Sequence of chain 1.A:
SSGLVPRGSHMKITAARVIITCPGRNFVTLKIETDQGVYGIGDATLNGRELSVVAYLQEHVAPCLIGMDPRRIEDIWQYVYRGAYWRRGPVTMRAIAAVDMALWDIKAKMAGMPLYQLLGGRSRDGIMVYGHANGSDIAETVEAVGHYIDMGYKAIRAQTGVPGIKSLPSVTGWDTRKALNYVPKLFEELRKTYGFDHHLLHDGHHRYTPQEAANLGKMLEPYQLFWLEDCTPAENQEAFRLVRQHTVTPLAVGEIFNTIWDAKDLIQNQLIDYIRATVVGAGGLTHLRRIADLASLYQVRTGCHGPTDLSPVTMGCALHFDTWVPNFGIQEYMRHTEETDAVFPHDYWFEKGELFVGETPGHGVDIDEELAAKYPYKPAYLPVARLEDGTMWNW

Binding-site contacts:
Ligand atom C3 contacts residue TRP197 of chain 1.A at 3.8 Å (hydrophobic).
Ligand atom O1 contacts residue ASP226 of chain 1.A at 4.2 Å.
Ligand atom C1 contacts residue TRP197 of chain 1.A at 3.8 Å (hydrophobic).
Ligand atom C1 contacts residue ASP226 of chain 1.A at 4.3 Å.
Ligand atom C3 contacts residue ASP226 of chain 1.A at 4.4 Å.
Ligand atom C2 contacts residue TYR231 of chain 1.A at 4.3 Å (hydrophobic).
Ligand atom O3 contacts residue ARG230 of chain 1.A at 3.9 Å.
Ligand atom C2 contacts residue ASP226 of chain 1.A at 3.5 Å.
Ligand atom C2 contacts residue GLN165 of chain 1.A at 4.3 Å.
Ligand atom O1 contacts residue HIS225 of chain 1.A at 2.8 Å (h-bond).
Ligand atom O1 contacts residue TRP197 of chain 1.A at 4.3 Å.
Ligand atom O1 contacts residue TYR231 of chain 1.A at 2.6 Å (h-bond).
Ligand atom C3 contacts residue GLN165 of chain 1.A at 4.4 Å.
Ligand atom C1 contacts residue HIS225 of chain 1.A at 3.4 Å.
Ligand atom C1 contacts residue VAL206 of chain 1.A at 4.0 Å (hydrophobic).
Ligand atom C1 contacts residue TYR231 of chain 1.A at 3.3 Å (hydrophobic).
Ligand atom C2 contacts residue GLY227 of chain 1.A at 3.9 Å.
Ligand atom C2 contacts residue HIS225 of chain 1.A at 4.1 Å.
Ligand atom O1 contacts residue GLY227 of chain 1.A at 4.0 Å.
Ligand atom C2 contacts residue TRP197 of chain 1.A at 4.0 Å (hydrophobic).
Ligand atom O3 contacts residue TRP197 of chain 1.A at 3.9 Å.
Ligand atom O3 contacts residue HIS228 of chain 1.A at 4.3 Å.
Ligand atom O1 contacts residue VAL206 of chain 1.A at 4.0 Å.

This small molecule binds to this protein.
Small molecule (SMILES): OCCCO